Sequence of chain 1.M:
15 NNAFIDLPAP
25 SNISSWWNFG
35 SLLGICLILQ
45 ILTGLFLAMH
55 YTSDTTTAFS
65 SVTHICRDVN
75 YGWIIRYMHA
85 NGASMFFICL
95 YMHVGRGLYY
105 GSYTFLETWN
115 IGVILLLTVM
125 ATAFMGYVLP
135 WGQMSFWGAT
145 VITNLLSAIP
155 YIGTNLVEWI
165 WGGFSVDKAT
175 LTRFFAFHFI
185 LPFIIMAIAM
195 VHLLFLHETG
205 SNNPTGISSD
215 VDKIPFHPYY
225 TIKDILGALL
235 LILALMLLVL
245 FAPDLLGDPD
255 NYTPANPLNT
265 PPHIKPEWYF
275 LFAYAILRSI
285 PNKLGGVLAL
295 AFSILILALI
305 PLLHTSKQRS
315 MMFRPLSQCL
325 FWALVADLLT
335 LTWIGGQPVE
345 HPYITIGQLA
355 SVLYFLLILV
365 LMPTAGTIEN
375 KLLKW

A protein and the small-molecule ligand that binds it are described below.
Small molecule (SMILES): CCCCCCO[C@@H]1O[C@H](CO)[C@@H](O)[C@H](O)[C@H]1O

Binding-site contacts:
Ligand atom O6 contacts residue TYR75 of chain 1.M at 3.9 Å.
Ligand atom C6 contacts residue GLN57 of chain 1.O at 4.1 Å.
Ligand atom C5 contacts residue SER60 of chain 1.O at 4.1 Å.
Ligand atom C6 contacts residue SER56 of chain 1.O at 3.6 Å.
Ligand atom C6 contacts residue SER60 of chain 1.O at 4.0 Å.
Ligand atom C5 contacts residue SER56 of chain 1.O at 4.1 Å.
Ligand atom C2' contacts residue SER56 of chain 1.O at 4.4 Å.
Ligand atom O6 contacts residue SER56 of chain 1.O at 2.9 Å (h-bond).
Ligand atom C5 contacts residue TYR75 of chain 1.M at 4.4 Å (hydrophobic).
Ligand atom C1' contacts residue SER56 of chain 1.O at 3.8 Å.
Ligand atom O6 contacts residue GLN57 of chain 1.O at 4.3 Å.
Ligand atom O4 contacts residue TYR75 of chain 1.M at 3.6 Å.
Ligand atom O5 contacts residue SER56 of chain 1.O at 3.4 Å.
Ligand atom O1 contacts residue SER56 of chain 1.O at 4.2 Å.
Ligand atom C1 contacts residue SER56 of chain 1.O at 4.4 Å.
Ligand atom C6 contacts residue TYR75 of chain 1.M at 3.4 Å (hydrophobic).

Sequence of chain 1.O:
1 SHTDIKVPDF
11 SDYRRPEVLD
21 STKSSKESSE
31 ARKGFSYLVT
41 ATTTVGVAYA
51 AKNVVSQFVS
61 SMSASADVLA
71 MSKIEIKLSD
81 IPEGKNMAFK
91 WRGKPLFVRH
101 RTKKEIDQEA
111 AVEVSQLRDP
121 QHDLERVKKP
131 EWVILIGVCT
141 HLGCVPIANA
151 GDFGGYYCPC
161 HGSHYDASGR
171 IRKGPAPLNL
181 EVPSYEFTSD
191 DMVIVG